Binding-site contacts:
Ligand atom C27 contacts residue PHE205 of chain 1.A at 3.5 Å (hydrophobic).
Ligand atom C17 contacts residue PHE84 of chain 1.A at 3.8 Å (hydrophobic).
Ligand atom C12 contacts residue TYR190 of chain 1.A at 3.7 Å (hydrophobic).
Ligand atom C04 contacts residue PHE84 of chain 1.A at 3.8 Å (hydrophobic).
Ligand atom C27 contacts residue ILE351 of chain 1.A at 3.5 Å (hydrophobic).
Ligand atom C12 contacts residue TYR355 of chain 1.A at 3.9 Å (hydrophobic).
Ligand atom C18 contacts residue PHE84 of chain 1.A at 3.6 Å (hydrophobic).
Ligand atom C26 contacts residue ILE353 of chain 1.A at 3.5 Å (hydrophobic).
Ligand atom C02 contacts residue PHE84 of chain 1.A at 3.8 Å (hydrophobic).
Ligand atom C01 contacts residue PHE84 of chain 1.A at 3.9 Å (hydrophobic).
Ligand atom C11 contacts residue TYR190 of chain 1.A at 3.4 Å (hydrophobic).
Ligand atom C14 contacts residue ASN386 of chain 1.A at 3.5 Å.
Ligand atom C14 contacts residue THR387 of chain 1.A at 3.8 Å.
Ligand atom C03 contacts residue PHE84 of chain 1.A at 3.7 Å (hydrophobic).
Ligand atom S28 contacts residue PHE205 of chain 1.A at 3.7 Å.
Ligand atom C13 contacts residue TYR190 of chain 1.A at 3.7 Å (hydrophobic).
Ligand atom C14 contacts residue TYR190 of chain 1.A at 3.5 Å (hydrophobic).
Ligand atom C13 contacts residue ASN386 of chain 1.A at 3.9 Å.
Ligand atom C11 contacts residue TYR355 of chain 1.A at 3.8 Å (hydrophobic).
Ligand atom C17 contacts residue TYR355 of chain 1.A at 3.5 Å (hydrophobic).
Ligand atom N16 contacts residue TYR190 of chain 1.A at 3.9 Å.
Ligand atom C06 contacts residue PHE84 of chain 1.A at 3.7 Å (hydrophobic).
Ligand atom C08 contacts residue TYR190 of chain 1.A at 3.8 Å (hydrophobic).
Ligand atom N09 contacts residue TYR190 of chain 1.A at 3.5 Å.
Ligand atom C05 contacts residue PHE84 of chain 1.A at 3.9 Å (hydrophobic).
Ligand atom N25 contacts residue ASN386 of chain 1.A at 3.1 Å (h-bond).
Ligand atom C15 contacts residue TYR190 of chain 1.A at 3.2 Å (hydrophobic).
Ligand atom C03 contacts residue GLU76 of chain 1.A at 3.6 Å.
Ligand atom C26 contacts residue PHE205 of chain 1.A at 3.6 Å (hydrophobic).
Ligand atom O29 contacts residue PHE82 of chain 1.A at 3.6 Å.
Ligand atom C03 contacts residue VAL75 of chain 1.A at 3.7 Å (hydrophobic).
Ligand atom C13 contacts residue THR387 of chain 1.A at 3.6 Å.
Ligand atom C13 contacts residue LEU388 of chain 1.A at 3.8 Å (hydrophobic).
Ligand atom C10 contacts residue TYR355 of chain 1.A at 3.8 Å (hydrophobic).
Ligand atom C15 contacts residue ASN386 of chain 1.A at 3.6 Å.
Ligand atom C12 contacts residue LEU388 of chain 1.A at 3.8 Å (hydrophobic).
Ligand atom C10 contacts residue TYR190 of chain 1.A at 3.2 Å (hydrophobic).
Ligand atom N25 contacts residue HIS192 of chain 1.A at 3.5 Å.
Ligand atom C21 contacts residue LEU409 of chain 1.A at 3.8 Å (hydrophobic).
Ligand atom C27 contacts residue ILE353 of chain 1.A at 3.6 Å (hydrophobic).

Sequence of chain 1.A:
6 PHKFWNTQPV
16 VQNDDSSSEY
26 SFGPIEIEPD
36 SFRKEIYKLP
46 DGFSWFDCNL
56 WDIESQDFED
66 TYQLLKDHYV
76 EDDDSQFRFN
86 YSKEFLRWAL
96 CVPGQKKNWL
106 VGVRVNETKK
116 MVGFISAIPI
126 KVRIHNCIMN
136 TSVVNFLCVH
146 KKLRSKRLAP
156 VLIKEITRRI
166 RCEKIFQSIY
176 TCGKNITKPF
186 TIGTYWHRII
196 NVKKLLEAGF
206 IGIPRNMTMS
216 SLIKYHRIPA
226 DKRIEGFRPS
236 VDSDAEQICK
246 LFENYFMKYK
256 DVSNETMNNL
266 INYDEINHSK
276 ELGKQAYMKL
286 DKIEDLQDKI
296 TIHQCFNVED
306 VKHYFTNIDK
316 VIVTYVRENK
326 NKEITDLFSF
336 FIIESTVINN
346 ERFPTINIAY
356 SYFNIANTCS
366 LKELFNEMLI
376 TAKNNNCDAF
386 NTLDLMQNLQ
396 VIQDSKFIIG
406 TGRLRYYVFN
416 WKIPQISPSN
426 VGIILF

A small-molecule ligand and the protein it binds are described below.
Small molecule (SMILES): O=C(Nc1nccs1)c1cccc2[nH]c(-c3ccccc3N3CCNCC3)nc12